Sequence of chain 5.C:
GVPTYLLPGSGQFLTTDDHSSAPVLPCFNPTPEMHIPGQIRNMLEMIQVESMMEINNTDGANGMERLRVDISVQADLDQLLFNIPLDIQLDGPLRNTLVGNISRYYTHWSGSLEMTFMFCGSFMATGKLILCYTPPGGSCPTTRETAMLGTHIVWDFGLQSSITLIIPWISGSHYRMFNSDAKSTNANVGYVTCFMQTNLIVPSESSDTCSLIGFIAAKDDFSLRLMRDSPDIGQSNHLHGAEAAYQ

A protein and the small-molecule ligand that binds it are described below.
Small molecule (SMILES): CC(=O)N[C@@H]1[C@@H](O)[C@H](O[C@@H]2O[C@H](CO[C@]3(C(=O)O)C[C@H](O)[C@@H](NC(C)=O)[C@H]([C@H](O)[C@H](O)CO)O3)[C@H](O)[C@H](O)[C@H]2O)[C@@H](CO)O[C@H]1O

Sequence of chain 5.A:
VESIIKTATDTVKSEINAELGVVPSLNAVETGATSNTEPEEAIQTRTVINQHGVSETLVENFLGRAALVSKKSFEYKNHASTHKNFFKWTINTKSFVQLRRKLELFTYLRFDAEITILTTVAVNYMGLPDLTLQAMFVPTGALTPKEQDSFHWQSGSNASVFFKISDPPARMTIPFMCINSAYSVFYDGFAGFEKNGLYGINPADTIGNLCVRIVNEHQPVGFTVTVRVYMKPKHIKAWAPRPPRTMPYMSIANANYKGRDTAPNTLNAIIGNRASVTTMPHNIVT

Binding-site contacts:
Ligand atom O4 contacts residue ARG95 of chain 5.C at 3.6 Å.
Ligand atom O1B contacts residue ARG104 of chain 5.C at 2.8 Å (salt-bridge).
Ligand atom O4 contacts residue ASP232 of chain 5.C at 2.8 Å (salt-bridge).
Ligand atom O6 contacts residue ASP91 of chain 5.C at 3.3 Å.
Ligand atom O4 contacts residue PRO231 of chain 5.C at 3.8 Å.
Ligand atom C4 contacts residue PRO274 of chain 5.A at 4.0 Å (hydrophobic).
Ligand atom C4 contacts residue ARG104 of chain 5.C at 4.0 Å.
Ligand atom C11 contacts residue GLY234 of chain 5.C at 3.9 Å.
Ligand atom C3 contacts residue PRO274 of chain 5.A at 3.8 Å (hydrophobic).
Ligand atom C11 contacts residue ASP232 of chain 5.C at 3.8 Å.
Ligand atom O3 contacts residue PRO274 of chain 5.A at 3.9 Å.
Ligand atom C5 contacts residue PRO231 of chain 5.C at 3.6 Å (hydrophobic).
Ligand atom O6 contacts residue PRO274 of chain 5.A at 3.7 Å.
Ligand atom O4 contacts residue ASP91 of chain 5.C at 2.8 Å (salt-bridge).
Ligand atom C4 contacts residue ASP232 of chain 5.C at 3.5 Å.
Ligand atom C3 contacts residue ARG95 of chain 5.C at 3.9 Å.
Ligand atom C1 contacts residue ARG104 of chain 5.C at 3.7 Å.
Ligand atom O7 contacts residue SER180 of chain 5.C at 3.7 Å.
Ligand atom C5 contacts residue PRO274 of chain 5.A at 3.9 Å (hydrophobic).
Ligand atom O10 contacts residue ASN275 of chain 5.A at 2.9 Å (h-bond).
Ligand atom N5 contacts residue PRO231 of chain 5.C at 2.9 Å (h-bond).
Ligand atom O10 contacts residue ARG270 of chain 5.A at 4.0 Å.
Ligand atom C10 contacts residue ASN275 of chain 5.A at 3.2 Å.
Ligand atom C3 contacts residue PRO274 of chain 5.A at 4.1 Å (hydrophobic).
Ligand atom C10 contacts residue PRO231 of chain 5.C at 3.9 Å (hydrophobic).
Ligand atom N5 contacts residue ASN275 of chain 5.A at 3.5 Å (h-bond).
Ligand atom C4 contacts residue PRO231 of chain 5.C at 3.4 Å (hydrophobic).
Ligand atom C11 contacts residue PRO231 of chain 5.C at 4.0 Å (hydrophobic).
Ligand atom C3 contacts residue ARG104 of chain 5.C at 3.9 Å.
Ligand atom C4 contacts residue ASP91 of chain 5.C at 3.3 Å.
Ligand atom C6 contacts residue ASP91 of chain 5.C at 3.9 Å.
Ligand atom O7 contacts residue PRO274 of chain 5.A at 3.4 Å.
Ligand atom O3 contacts residue GLY282 of chain 5.A at 3.4 Å.
Ligand atom C5 contacts residue ASN275 of chain 5.A at 3.5 Å.
Ligand atom C6 contacts residue PRO231 of chain 5.C at 4.0 Å (hydrophobic).
Ligand atom O3 contacts residue ASP91 of chain 5.C at 4.0 Å.
Ligand atom C11 contacts residue ILE233 of chain 5.C at 3.8 Å (hydrophobic).
Ligand atom C4 contacts residue ASN275 of chain 5.A at 3.8 Å.
Ligand atom O4 contacts residue ASN275 of chain 5.A at 3.0 Å (h-bond).
Ligand atom C3 contacts residue ASP232 of chain 5.C at 4.1 Å.